The small molecule below binds the protein below.
Small molecule (SMILES): CC(=O)N[C@H]1[C@H](O[C@H]2C[C@@H](C(=O)NCCS(=O)(=O)O)N[C@@H]2CO)O[C@H](CO)[C@@H](OS(=O)(=O)O)[C@@H]1O

Binding-site contacts:
Ligand atom C11 contacts residue GLN95 of chain 1.A at 3.4 Å.
Ligand atom O20 contacts residue ASP97 of chain 1.A at 3.7 Å.
Ligand atom C2 contacts residue TYR147 of chain 1.A at 3.5 Å (hydrophobic).
Ligand atom O22 contacts residue GLU73 of chain 1.A at 2.8 Å (salt-bridge).
Ligand atom O24 contacts residue GLY90 of chain 1.A at 3.3 Å.
Ligand atom C21 contacts residue GLU73 of chain 1.A at 3.7 Å.
Ligand atom O31 contacts residue ARG87 of chain 1.A at 3.8 Å.
Ligand atom C2 contacts residue ASN148 of chain 1.A at 3.5 Å.
Ligand atom C4 contacts residue PHE123 of chain 1.A at 3.5 Å (hydrophobic).
Ligand atom O15 contacts residue HIS101 of chain 1.A at 2.8 Å (h-bond).
Ligand atom N7 contacts residue GLN95 of chain 1.A at 2.9 Å (h-bond).
Ligand atom O24 contacts residue GLN95 of chain 1.A at 3.6 Å (h-bond).
Ligand atom O1 contacts residue ASN148 of chain 1.A at 3.4 Å (h-bond).
Ligand atom O30 contacts residue ASN89 of chain 1.A at 2.7 Å (h-bond).
Ligand atom O14 contacts residue GLY150 of chain 1.A at 3.6 Å.
Ligand atom S28 contacts residue ASN89 of chain 1.A at 3.7 Å.
Ligand atom O30 contacts residue ARG87 of chain 1.A at 3.0 Å.
Ligand atom O31 contacts residue ASN89 of chain 1.A at 3.5 Å (h-bond).
Ligand atom O35 contacts residue PHE123 of chain 1.A at 3.5 Å.
Ligand atom O18 contacts residue ASP97 of chain 1.A at 2.9 Å (salt-bridge).
Ligand atom O22 contacts residue ASN148 of chain 1.A at 3.2 Å (h-bond).
Ligand atom C3 contacts residue TYR147 of chain 1.A at 3.4 Å (hydrophobic).
Ligand atom C10 contacts residue ASN148 of chain 1.A at 3.8 Å.
Ligand atom O29 contacts residue ARG87 of chain 1.A at 2.5 Å (salt-bridge).
Ligand atom O33 contacts residue SER100 of chain 1.A at 3.6 Å.
Ligand atom N7 contacts residue GLU73 of chain 1.A at 3.8 Å.
Ligand atom O18 contacts residue VAL96 of chain 1.A at 3.8 Å.
Ligand atom O31 contacts residue GLY90 of chain 1.A at 3.1 Å (h-bond).
Ligand atom O31 contacts residue GLN95 of chain 1.A at 3.6 Å (h-bond).
Ligand atom O15 contacts residue PHE123 of chain 1.A at 3.6 Å.
Ligand atom O18 contacts residue HIS101 of chain 1.A at 3.3 Å.
Ligand atom O31 contacts residue GLY85 of chain 1.A at 3.1 Å.
Ligand atom N16 contacts residue TYR147 of chain 1.A at 2.8 Å (h-bond).
Ligand atom O30 contacts residue GLY88 of chain 1.A at 3.2 Å (h-bond).
Ligand atom C27 contacts residue ARG87 of chain 1.A at 3.4 Å.
Ligand atom O14 contacts residue PHE123 of chain 1.A at 3.6 Å.
Ligand atom C19 contacts residue TYR147 of chain 1.A at 3.5 Å (hydrophobic).
Ligand atom S28 contacts residue ARG87 of chain 1.A at 3.5 Å (salt-bridge).
Ligand atom C9 contacts residue ASP97 of chain 1.A at 3.7 Å.
Ligand atom C21 contacts residue TYR147 of chain 1.A at 3.2 Å (hydrophobic).

Sequence of chain 1.A:
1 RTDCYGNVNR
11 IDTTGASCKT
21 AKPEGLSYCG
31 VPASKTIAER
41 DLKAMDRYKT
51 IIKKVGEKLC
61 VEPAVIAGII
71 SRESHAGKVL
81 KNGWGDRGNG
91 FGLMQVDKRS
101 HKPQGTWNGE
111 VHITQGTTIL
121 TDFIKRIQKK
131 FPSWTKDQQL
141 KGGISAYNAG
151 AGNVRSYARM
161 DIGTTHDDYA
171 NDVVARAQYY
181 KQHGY